Sequence of chain 1.B:
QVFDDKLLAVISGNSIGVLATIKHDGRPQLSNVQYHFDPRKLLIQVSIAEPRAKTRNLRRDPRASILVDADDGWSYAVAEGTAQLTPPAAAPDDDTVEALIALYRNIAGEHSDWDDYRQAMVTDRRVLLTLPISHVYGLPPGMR

This protein binds this small molecule.
Small molecule (SMILES): OCCCO

Binding-site contacts:
Ligand atom O1 contacts residue SER115 of chain 1.B at 4.4 Å.
Ligand atom C3 contacts residue TRP117 of chain 1.B at 3.9 Å (hydrophobic).
Ligand atom O1 contacts residue TRP117 of chain 1.B at 3.2 Å (h-bond).
Ligand atom O1 contacts residue ASP118 of chain 1.B at 3.2 Å (salt-bridge).
Ligand atom C1 contacts residue TRP117 of chain 1.B at 3.4 Å (hydrophobic).
Ligand atom C1 contacts residue ASP116 of chain 1.B at 3.9 Å.
Ligand atom C1 contacts residue SER115 of chain 1.B at 3.6 Å.
Ligand atom C2 contacts residue TRP117 of chain 1.B at 3.1 Å (hydrophobic).
Ligand atom O3 contacts residue TRP117 of chain 1.B at 3.6 Å.
Ligand atom O1 contacts residue ASP116 of chain 1.B at 3.9 Å.